Binding-site contacts:
Ligand atom C6 contacts residue SER485 of chain 3.A at 4.0 Å.
Ligand atom O5 contacts residue SER485 of chain 3.A at 3.9 Å.
Ligand atom O6 contacts residue ALA481 of chain 3.A at 4.3 Å.
Ligand atom C5 contacts residue GLY484 of chain 3.A at 4.5 Å.
Ligand atom O5 contacts residue THR490 of chain 3.A at 4.1 Å.
Ligand atom O7 contacts residue ASN488 of chain 3.A at 2.9 Å (h-bond).
Ligand atom O3 contacts residue ASN488 of chain 3.A at 4.3 Å.
Ligand atom N2 contacts residue THR490 of chain 3.A at 3.9 Å.
Ligand atom O6 contacts residue GLY484 of chain 3.A at 4.5 Å.
Ligand atom C6 contacts residue GLY484 of chain 3.A at 4.1 Å.
Ligand atom C1 contacts residue SER485 of chain 3.A at 4.3 Å.
Ligand atom C7 contacts residue ASN488 of chain 3.A at 3.0 Å.
Ligand atom C5 contacts residue ASN488 of chain 3.A at 3.6 Å.
Ligand atom O5 contacts residue ASN488 of chain 3.A at 2.4 Å (h-bond).
Ligand atom C8 contacts residue THR490 of chain 3.A at 4.2 Å.
Ligand atom C2 contacts residue ASN488 of chain 3.A at 2.1 Å.
Ligand atom C7 contacts residue THR490 of chain 3.A at 4.3 Å.
Ligand atom O5 contacts residue GLY484 of chain 3.A at 3.7 Å.
Ligand atom C2 contacts residue THR490 of chain 3.A at 4.5 Å.
Ligand atom N2 contacts residue ASN488 of chain 3.A at 2.6 Å (h-bond).
Ligand atom C1 contacts residue THR490 of chain 3.A at 3.4 Å.
Ligand atom C4 contacts residue ASN488 of chain 3.A at 4.0 Å.
Ligand atom C3 contacts residue ASN488 of chain 3.A at 3.5 Å.
Ligand atom C6 contacts residue ALA481 of chain 3.A at 3.4 Å (hydrophobic).
Ligand atom C1 contacts residue ASN488 of chain 3.A at 1.4 Å.
Ligand atom C1 contacts residue GLY484 of chain 3.A at 4.2 Å.
Ligand atom C5 contacts residue SER485 of chain 3.A at 4.3 Å.
Ligand atom C5 contacts residue ALA481 of chain 3.A at 4.4 Å (hydrophobic).
Ligand atom C5 contacts residue THR490 of chain 3.A at 4.5 Å.
Ligand atom C8 contacts residue ASN488 of chain 3.A at 4.3 Å.

Sequence of chain 3.A:
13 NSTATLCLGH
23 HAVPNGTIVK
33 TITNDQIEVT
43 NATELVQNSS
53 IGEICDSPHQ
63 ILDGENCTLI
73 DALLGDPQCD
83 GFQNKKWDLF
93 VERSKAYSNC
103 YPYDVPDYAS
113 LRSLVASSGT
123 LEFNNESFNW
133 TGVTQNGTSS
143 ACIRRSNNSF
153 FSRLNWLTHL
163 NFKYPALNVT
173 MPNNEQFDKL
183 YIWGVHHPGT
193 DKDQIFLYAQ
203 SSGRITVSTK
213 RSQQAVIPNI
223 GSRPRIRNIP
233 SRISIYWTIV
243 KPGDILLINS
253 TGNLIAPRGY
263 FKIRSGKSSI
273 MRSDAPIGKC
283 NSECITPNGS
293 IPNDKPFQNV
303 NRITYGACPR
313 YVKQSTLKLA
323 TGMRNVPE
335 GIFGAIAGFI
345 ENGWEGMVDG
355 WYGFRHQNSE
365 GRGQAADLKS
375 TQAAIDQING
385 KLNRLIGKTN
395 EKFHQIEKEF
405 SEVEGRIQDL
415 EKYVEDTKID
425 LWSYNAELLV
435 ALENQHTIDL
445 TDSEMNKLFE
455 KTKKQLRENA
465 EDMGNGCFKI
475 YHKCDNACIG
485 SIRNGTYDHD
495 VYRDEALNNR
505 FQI

A protein and the small-molecule ligand that binds it are described below.
Small molecule (SMILES): CC(=O)N[C@@H]1[C@@H](O)[C@H](O)[C@@H](CO)O[C@H]1O